The protein below binds the small molecule below.
Small molecule (SMILES): CNCc1ccc(N2CCC(CCC(=O)N3CCCC3)CC2)cc1

Binding-site contacts:
Ligand atom C6 contacts residue ASN183 of chain 1.A at 4.0 Å.
Ligand atom C3 contacts residue LEU187 of chain 1.A at 4.0 Å (hydrophobic).
Ligand atom C13 contacts residue TYR152 of chain 1.A at 3.8 Å (hydrophobic).
Ligand atom C13 contacts residue LEU91 of chain 1.A at 3.1 Å (hydrophobic).
Ligand atom O contacts residue PHE114 of chain 1.A at 3.7 Å.
Ligand atom N1 contacts residue GLY110 of chain 1.A at 4.0 Å.
Ligand atom C3 contacts residue ASN183 of chain 1.A at 3.9 Å.
Ligand atom C15 contacts residue TYR152 of chain 1.A at 3.9 Å (hydrophobic).
Ligand atom C contacts residue TRP149 of chain 1.A at 3.8 Å (hydrophobic).
Ligand atom C1 contacts residue MET146 of chain 1.A at 3.3 Å (hydrophobic).
Ligand atom C9 contacts residue TRP107 of chain 1.A at 3.6 Å (hydrophobic).
Ligand atom C18 contacts residue TYR152 of chain 1.A at 3.8 Å (hydrophobic).
Ligand atom C8 contacts residue GLY110 of chain 1.A at 4.0 Å.
Ligand atom C19 contacts residue MET106 of chain 1.A at 3.9 Å (hydrophobic).
Ligand atom C10 contacts residue LEU91 of chain 1.A at 3.7 Å (hydrophobic).
Ligand atom C17 contacts residue TRP107 of chain 1.A at 3.9 Å (hydrophobic).
Ligand atom C11 contacts residue PHE114 of chain 1.A at 3.6 Å (hydrophobic).
Ligand atom C5 contacts residue PHE114 of chain 1.A at 3.7 Å (hydrophobic).
Ligand atom C contacts residue ASN180 of chain 1.A at 3.4 Å.
Ligand atom C12 contacts residue GLY110 of chain 1.A at 3.9 Å.
Ligand atom C9 contacts residue TRP211 of chain 1.A at 4.0 Å (hydrophobic).
Ligand atom C8 contacts residue ILE111 of chain 1.A at 3.6 Å (hydrophobic).
Ligand atom C14 contacts residue TYR152 of chain 1.A at 3.8 Å (hydrophobic).
Ligand atom C4 contacts residue PHE114 of chain 1.A at 3.6 Å (hydrophobic).
Ligand atom O contacts residue ASN183 of chain 1.A at 2.8 Å (h-bond).
Ligand atom C13 contacts residue GLY110 of chain 1.A at 3.8 Å.
Ligand atom C14 contacts residue LEU91 of chain 1.A at 3.8 Å (hydrophobic).
Ligand atom C16 contacts residue MET106 of chain 1.A at 3.6 Å (hydrophobic).
Ligand atom C14 contacts residue LEU94 of chain 1.A at 3.7 Å (hydrophobic).
Ligand atom C8 contacts residue TRP211 of chain 1.A at 3.6 Å (hydrophobic).
Ligand atom C1 contacts residue TRP149 of chain 1.A at 3.6 Å (hydrophobic).
Ligand atom N2 contacts residue TYR152 of chain 1.A at 2.8 Å (h-bond).
Ligand atom C19 contacts residue TYR152 of chain 1.A at 3.3 Å (hydrophobic).
Ligand atom C2 contacts residue GLU184 of chain 1.A at 4.0 Å.
Ligand atom C7 contacts residue TRP211 of chain 1.A at 3.7 Å (hydrophobic).
Ligand atom C4 contacts residue ASN183 of chain 1.A at 3.6 Å.
Ligand atom N contacts residue PHE114 of chain 1.A at 3.7 Å.
Ligand atom C3 contacts residue PHE114 of chain 1.A at 3.9 Å (hydrophobic).
Ligand atom C6 contacts residue PHE114 of chain 1.A at 3.9 Å (hydrophobic).
Ligand atom C5 contacts residue ASN180 of chain 1.A at 3.4 Å.

Sequence of chain 1.A:
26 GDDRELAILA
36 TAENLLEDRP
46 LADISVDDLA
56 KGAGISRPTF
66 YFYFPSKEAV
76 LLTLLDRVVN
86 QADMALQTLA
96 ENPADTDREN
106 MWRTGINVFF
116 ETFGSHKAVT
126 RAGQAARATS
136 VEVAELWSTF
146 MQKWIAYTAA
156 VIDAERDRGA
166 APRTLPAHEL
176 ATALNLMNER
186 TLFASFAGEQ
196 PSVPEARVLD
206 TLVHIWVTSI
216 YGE